Binding-site contacts:
Ligand atom OXT contacts residue TYR84 of chain 1.D at 2.8 Å (h-bond).
Ligand atom NE1 contacts residue GLN155 of chain 1.D at 3.0 Å (h-bond).
Ligand atom N contacts residue GLU63 of chain 1.D at 2.8 Å (salt-bridge).
Ligand atom C contacts residue ASP77 of chain 1.D at 3.5 Å.
Ligand atom O contacts residue TYR159 of chain 1.D at 2.7 Å (h-bond).
Ligand atom CA contacts residue TYR171 of chain 1.D at 3.5 Å (hydrophobic).
Ligand atom CA contacts residue ASP77 of chain 1.D at 3.2 Å.
Ligand atom CZ2 contacts residue GLN155 of chain 1.D at 3.5 Å.
Ligand atom CD1 contacts residue GLU63 of chain 1.D at 3.1 Å.
Ligand atom N contacts residue TYR171 of chain 1.D at 2.7 Å (h-bond).
Ligand atom N contacts residue ASP77 of chain 1.D at 2.9 Å (salt-bridge).
Ligand atom CG1 contacts residue TYR116 of chain 1.D at 3.4 Å (hydrophobic).
Ligand atom O contacts residue LYS66 of chain 1.D at 3.2 Å (salt-bridge).
Ligand atom CB contacts residue GLU63 of chain 1.D at 3.4 Å.
Ligand atom CB contacts residue TYR99 of chain 1.D at 3.4 Å (hydrophobic).
Ligand atom N contacts residue TYR99 of chain 1.D at 3.3 Å (h-bond).
Ligand atom O contacts residue LYS146 of chain 1.D at 3.2 Å (salt-bridge).
Ligand atom N contacts residue TYR7 of chain 1.D at 3.1 Å (h-bond).
Ligand atom O contacts residue GLN155 of chain 1.D at 3.4 Å (h-bond).
Ligand atom CA contacts residue TYR7 of chain 1.D at 3.5 Å (hydrophobic).
Ligand atom OD1 contacts residue SO41 of chain 1.V at 3.3 Å (h-bond).
Ligand atom OXT contacts residue THR143 of chain 1.D at 2.6 Å (h-bond).
Ligand atom C contacts residue THR143 of chain 1.D at 3.5 Å.
Ligand atom CB contacts residue ASP77 of chain 1.D at 3.5 Å.
Ligand atom OXT contacts residue LYS146 of chain 1.D at 3.5 Å (salt-bridge).
Ligand atom CD2 contacts residue TYR99 of chain 1.D at 3.3 Å (hydrophobic).
Ligand atom CG contacts residue HIS70 of chain 1.D at 3.5 Å.
Ligand atom C contacts residue TYR159 of chain 1.D at 3.5 Å (hydrophobic).
Ligand atom N contacts residue TYR159 of chain 1.D at 3.3 Å.
Ligand atom CG contacts residue SO41 of chain 1.V at 3.3 Å.
Ligand atom O contacts residue TRP147 of chain 1.D at 2.9 Å (h-bond).
Ligand atom CD2 contacts residue THR163 of chain 1.D at 3.5 Å.
Ligand atom CG contacts residue LYS66 of chain 1.D at 3.4 Å.
Ligand atom CD1 contacts residue VAL152 of chain 1.D at 3.3 Å (hydrophobic).
Ligand atom CG2 contacts residue ASP77 of chain 1.D at 3.4 Å.
Ligand atom CA contacts residue TYR159 of chain 1.D at 3.4 Å (hydrophobic).
Ligand atom CD1 contacts residue MET45 of chain 1.D at 3.4 Å (hydrophobic).
Ligand atom O contacts residue HIS70 of chain 1.D at 3.4 Å.
Ligand atom C contacts residue TYR7 of chain 1.D at 3.5 Å (hydrophobic).
Ligand atom CG contacts residue GLU63 of chain 1.D at 3.3 Å.

Sequence of chain 1.D:
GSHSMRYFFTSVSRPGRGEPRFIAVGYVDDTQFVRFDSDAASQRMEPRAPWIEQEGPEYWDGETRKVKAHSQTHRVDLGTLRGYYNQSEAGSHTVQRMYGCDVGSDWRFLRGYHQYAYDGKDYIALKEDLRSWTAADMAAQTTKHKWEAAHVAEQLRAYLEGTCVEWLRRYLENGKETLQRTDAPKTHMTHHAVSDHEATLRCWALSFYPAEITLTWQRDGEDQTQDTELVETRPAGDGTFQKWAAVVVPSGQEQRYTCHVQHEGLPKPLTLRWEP

The protein below binds the small molecule below.
Small molecule (SMILES): CC[C@H](C)[C@H](NC(=O)[C@@H]1CCCN1C(=O)CNC(=O)[C@H](CC(N)=O)NC(=O)[C@H](CC1=c2ccccc2=NC1)NC(=O)[C@H](CC(C)C)NC(=O)[C@@H](N)CC(C)C)C(=O)N[C@@H](C)C(=O)N[C@H](C(=O)O)C(C)C